Sequence of chain 1.A:
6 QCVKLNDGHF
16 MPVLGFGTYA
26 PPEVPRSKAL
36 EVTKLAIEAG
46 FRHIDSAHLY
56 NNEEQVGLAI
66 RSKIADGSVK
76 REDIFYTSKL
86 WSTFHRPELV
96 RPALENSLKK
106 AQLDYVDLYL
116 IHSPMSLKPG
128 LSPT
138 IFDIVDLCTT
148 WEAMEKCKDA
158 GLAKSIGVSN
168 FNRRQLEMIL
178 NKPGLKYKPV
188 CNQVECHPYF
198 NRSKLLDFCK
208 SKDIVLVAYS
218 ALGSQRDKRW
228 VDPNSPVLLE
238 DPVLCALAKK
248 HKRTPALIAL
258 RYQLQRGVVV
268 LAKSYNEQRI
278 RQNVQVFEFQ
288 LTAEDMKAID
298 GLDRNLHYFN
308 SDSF

Binding-site contacts:
Ligand atom C13 contacts residue HIS117 of chain 1.A at 3.5 Å.
Ligand atom C19 contacts residue TRP227 of chain 1.A at 3.8 Å (hydrophobic).
Ligand atom C3 contacts residue TRP227 of chain 1.A at 3.7 Å (hydrophobic).
Ligand atom C12 contacts residue TRP86 of chain 1.A at 3.6 Å (hydrophobic).
Ligand atom O21 contacts residue GLN222 of chain 1.A at 3.1 Å (h-bond).
Ligand atom N9 contacts residue NAP1 of chain 1.C at 2.7 Å (h-bond).
Ligand atom C5 contacts residue TYR24 of chain 1.A at 3.5 Å (hydrophobic).
Ligand atom C16 contacts residue NAP1 of chain 1.C at 3.8 Å.
Ligand atom C4 contacts residue TRP227 of chain 1.A at 3.5 Å (hydrophobic).
Ligand atom C2 contacts residue TRP227 of chain 1.A at 3.7 Å (hydrophobic).
Ligand atom O18 contacts residue NAP1 of chain 1.C at 3.3 Å.
Ligand atom C10 contacts residue ASN167 of chain 1.A at 3.5 Å.
Ligand atom O21 contacts residue NAP1 of chain 1.C at 2.7 Å (h-bond).
Ligand atom C10 contacts residue PHE306 of chain 1.A at 3.8 Å (hydrophobic).
Ligand atom C17 contacts residue MET120 of chain 1.A at 3.8 Å (hydrophobic).
Ligand atom C17 contacts residue PHE311 of chain 1.A at 3.6 Å (hydrophobic).
Ligand atom C3 contacts residue PHE306 of chain 1.A at 3.8 Å (hydrophobic).
Ligand atom C7 contacts residue PHE306 of chain 1.A at 3.5 Å (hydrophobic).
Ligand atom C11 contacts residue PHE311 of chain 1.A at 3.8 Å (hydrophobic).
Ligand atom N9 contacts residue HIS117 of chain 1.A at 3.2 Å (h-bond).
Ligand atom C8 contacts residue PHE306 of chain 1.A at 3.4 Å (hydrophobic).
Ligand atom O18 contacts residue TYR55 of chain 1.A at 3.0 Å (h-bond).
Ligand atom C6 contacts residue TYR55 of chain 1.A at 3.6 Å (hydrophobic).
Ligand atom C16 contacts residue LEU54 of chain 1.A at 3.9 Å (hydrophobic).
Ligand atom O18 contacts residue HIS117 of chain 1.A at 2.9 Å (h-bond).
Ligand atom C14 contacts residue SER308 of chain 1.A at 3.8 Å.
Ligand atom C10 contacts residue NAP1 of chain 1.C at 3.8 Å.
Ligand atom C12 contacts residue PHE311 of chain 1.A at 3.6 Å (hydrophobic).
Ligand atom C11 contacts residue PHE306 of chain 1.A at 3.6 Å (hydrophobic).
Ligand atom C12 contacts residue PHE306 of chain 1.A at 3.7 Å (hydrophobic).
Ligand atom C6 contacts residue TYR24 of chain 1.A at 3.6 Å (hydrophobic).
Ligand atom C20 contacts residue NAP1 of chain 1.C at 3.5 Å.
Ligand atom C10 contacts residue SER118 of chain 1.A at 3.7 Å.
Ligand atom C11 contacts residue LEU54 of chain 1.A at 3.4 Å (hydrophobic).
Ligand atom C5 contacts residue NAP1 of chain 1.C at 3.6 Å.
Ligand atom C7 contacts residue NAP1 of chain 1.C at 3.6 Å.
Ligand atom C16 contacts residue HIS117 of chain 1.A at 3.6 Å.
Ligand atom C13 contacts residue NAP1 of chain 1.C at 3.8 Å.
Ligand atom C14 contacts residue SER118 of chain 1.A at 3.5 Å.
Ligand atom C13 contacts residue LEU54 of chain 1.A at 3.8 Å (hydrophobic).

This protein binds this small molecule.
Small molecule (SMILES): Cc1ccc2[nH]c(C(=O)N3CCC(CCO)CC3)cc2c1